A protein and the small-molecule ligand that binds it are described below.
Small molecule (SMILES): COc1ccc(C[C@@H]2NC(=O)[C@H]([C@@H](C)O)NC(=O)[C@@H]3CCCN3C(=O)[C@H](Cc3c[nH]c4ccc(F)cc34)NC(=O)[C@H](Cc3ccccc3)NC(=O)[C@@H](C)NC(=O)[C@H](C)NC(=O)CCSCc3cccc(c3)CSCCNC(=O)[C@]3(C)CCCN3C2=O)cc1

Binding-site contacts:
Ligand atom CD2 contacts residue 89N1 of chain 1.E at 2.3 Å.
Ligand atom CD1 contacts residue PHE227 of chain 1.B at 3.4 Å (hydrophobic).
Ligand atom CA contacts residue 89N1 of chain 1.E at 2.5 Å.
Ligand atom N contacts residue SER229 of chain 1.B at 3.0 Å (h-bond).
Ligand atom N contacts residue PHE227 of chain 1.B at 2.9 Å (h-bond).
Ligand atom CG contacts residue 89N1 of chain 1.E at 2.4 Å.
Ligand atom O contacts residue SER229 of chain 1.B at 3.5 Å.
Ligand atom CB contacts residue 89N1 of chain 1.E at 1.4 Å.
Ligand atom CA contacts residue PHE227 of chain 1.B at 3.4 Å (hydrophobic).
Ligand atom O contacts residue SER229 of chain 1.B at 3.2 Å (h-bond).
Ligand atom CA contacts residue SER229 of chain 1.B at 3.3 Å.
Ligand atom O contacts residue ILE217 of chain 1.B at 3.5 Å.
Ligand atom CE2 contacts residue ALA87 of chain 1.B at 3.6 Å (hydrophobic).
Ligand atom S2 contacts residue TRP4 of chain 1.B at 3.5 Å (h-bond).
Ligand atom CA contacts residue PHE227 of chain 1.B at 3.5 Å (hydrophobic).
Ligand atom CZ contacts residue 89N1 of chain 1.E at 2.7 Å.
Ligand atom CE3 contacts residue PHE227 of chain 1.B at 3.6 Å (hydrophobic).
Ligand atom C contacts residue PHE227 of chain 1.B at 3.6 Å (hydrophobic).
Ligand atom F contacts residue VAL228 of chain 1.B at 3.5 Å.
Ligand atom F contacts residue ILE217 of chain 1.B at 3.1 Å.
Ligand atom OH contacts residue ASP86 of chain 1.B at 3.5 Å (salt-bridge).
Ligand atom CG contacts residue 89N1 of chain 1.E at 3.7 Å.
Ligand atom N contacts residue THR225 of chain 1.B at 3.7 Å.
Ligand atom N contacts residue 89N1 of chain 1.E at 3.1 Å (h-bond).
Ligand atom N contacts residue PHE227 of chain 1.B at 3.5 Å.
Ligand atom CA contacts residue THR225 of chain 1.B at 3.4 Å.
Ligand atom C contacts residue THR225 of chain 1.B at 3.6 Å.
Ligand atom OH contacts residue PRO3 of chain 1.B at 3.4 Å.
Ligand atom CD contacts residue 89N1 of chain 1.E at 3.1 Å.
Ligand atom CB contacts residue ASP215 of chain 1.B at 3.6 Å.
Ligand atom CG contacts residue ASP86 of chain 1.B at 3.6 Å.
Ligand atom F contacts residue SER229 of chain 1.B at 3.5 Å.
Ligand atom O contacts residue PHE227 of chain 1.B at 2.8 Å (h-bond).
Ligand atom C contacts residue SER229 of chain 1.B at 3.6 Å.
Ligand atom O contacts residue CYS226 of chain 1.B at 3.3 Å.
Ligand atom CE2 contacts residue 89N1 of chain 1.E at 1.5 Å.
Ligand atom C2 contacts residue SER1 of chain 1.B at 3.3 Å.
Ligand atom O contacts residue THR225 of chain 1.B at 3.0 Å (h-bond).
Ligand atom C10 contacts residue ASP215 of chain 1.B at 3.6 Å.
Ligand atom CE1 contacts residue SER220 of chain 1.B at 3.5 Å.

Sequence of chain 1.B:
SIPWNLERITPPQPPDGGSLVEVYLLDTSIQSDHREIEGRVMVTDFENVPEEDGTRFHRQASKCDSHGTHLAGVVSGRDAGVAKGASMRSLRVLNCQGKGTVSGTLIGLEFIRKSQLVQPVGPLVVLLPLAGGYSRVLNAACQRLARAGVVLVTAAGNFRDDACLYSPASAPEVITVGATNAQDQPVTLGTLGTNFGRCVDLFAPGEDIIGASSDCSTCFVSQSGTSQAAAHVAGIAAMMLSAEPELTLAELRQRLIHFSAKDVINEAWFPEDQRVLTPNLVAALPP